Binding-site contacts:
Ligand atom O4 contacts residue PHE50 of chain 1.C at 4.0 Å.
Ligand atom C9 contacts residue GLN253 of chain 1.B at 3.7 Å.
Ligand atom C11 contacts residue LEU37 of chain 1.B at 3.8 Å (hydrophobic).
Ligand atom C6 contacts residue GLN253 of chain 1.B at 3.9 Å.
Ligand atom O4 contacts residue ASN247 of chain 1.B at 4.0 Å.
Ligand atom O10 contacts residue LEU37 of chain 1.B at 3.5 Å.
Ligand atom O9 contacts residue LYS42 of chain 1.B at 3.5 Å.
Ligand atom C6 contacts residue ASN247 of chain 1.B at 3.9 Å.
Ligand atom C11 contacts residue GLN253 of chain 1.B at 3.3 Å.
Ligand atom C10 contacts residue LEU37 of chain 1.B at 4.1 Å (hydrophobic).
Ligand atom C11 contacts residue ASN247 of chain 1.B at 3.7 Å.
Ligand atom O7 contacts residue LEU37 of chain 1.B at 3.6 Å.
Ligand atom O4 contacts residue ASN106 of chain 1.B at 3.3 Å (h-bond).
Ligand atom C4 contacts residue ASN247 of chain 1.B at 3.6 Å.
Ligand atom C8 contacts residue GLN253 of chain 1.B at 4.2 Å.
Ligand atom C9 contacts residue SER43 of chain 1.B at 3.7 Å.
Ligand atom C5 contacts residue GLN253 of chain 1.B at 4.2 Å.
Ligand atom O1B contacts residue SER249 of chain 1.B at 3.9 Å.
Ligand atom O1A contacts residue SER251 of chain 1.B at 3.5 Å (h-bond).
Ligand atom C7 contacts residue GLN253 of chain 1.B at 3.5 Å.
Ligand atom C8 contacts residue SER43 of chain 1.B at 4.1 Å.
Ligand atom O2 contacts residue GLU51 of chain 1.C at 3.8 Å.
Ligand atom O8 contacts residue SER43 of chain 1.B at 3.0 Å (h-bond).
Ligand atom O10 contacts residue GLN253 of chain 1.B at 4.2 Å.
Ligand atom N5 contacts residue ASN247 of chain 1.B at 2.9 Å (h-bond).
Ligand atom N5 contacts residue GLN253 of chain 1.B at 3.4 Å (h-bond).
Ligand atom O1B contacts residue SER251 of chain 1.B at 2.7 Å (h-bond).
Ligand atom O1B contacts residue ASN247 of chain 1.B at 4.0 Å.
Ligand atom C10 contacts residue ASN247 of chain 1.B at 3.8 Å.
Ligand atom O1A contacts residue ASN247 of chain 1.B at 4.0 Å.
Ligand atom O8 contacts residue SER251 of chain 1.B at 4.1 Å.
Ligand atom O9 contacts residue SER43 of chain 1.B at 2.9 Å (h-bond).
Ligand atom C10 contacts residue GLN253 of chain 1.B at 3.4 Å.
Ligand atom C1 contacts residue SER249 of chain 1.B at 3.7 Å.
Ligand atom O1A contacts residue SER249 of chain 1.B at 2.7 Å (h-bond).
Ligand atom C11 contacts residue PHE50 of chain 1.C at 3.6 Å (hydrophobic).
Ligand atom O8 contacts residue GLN253 of chain 1.B at 4.2 Å.
Ligand atom C1 contacts residue SER251 of chain 1.B at 3.4 Å.
Ligand atom C10 contacts residue PHE50 of chain 1.C at 4.1 Å (hydrophobic).
Ligand atom C5 contacts residue ASN247 of chain 1.B at 3.7 Å.

This small molecule binds to this protein.
Small molecule (SMILES): CC(=O)N[C@H]1[C@H]([C@H](O)[C@H](O)CO)O[C@@](OC[C@H]2O[C@@H](O[C@H]3[C@H](O)[C@@H](O)[C@H](O)O[C@@H]3CO)[C@H](O)[C@@H](O)[C@H]2O)(C(=O)O)C[C@@H]1O

Sequence of chain 1.B:
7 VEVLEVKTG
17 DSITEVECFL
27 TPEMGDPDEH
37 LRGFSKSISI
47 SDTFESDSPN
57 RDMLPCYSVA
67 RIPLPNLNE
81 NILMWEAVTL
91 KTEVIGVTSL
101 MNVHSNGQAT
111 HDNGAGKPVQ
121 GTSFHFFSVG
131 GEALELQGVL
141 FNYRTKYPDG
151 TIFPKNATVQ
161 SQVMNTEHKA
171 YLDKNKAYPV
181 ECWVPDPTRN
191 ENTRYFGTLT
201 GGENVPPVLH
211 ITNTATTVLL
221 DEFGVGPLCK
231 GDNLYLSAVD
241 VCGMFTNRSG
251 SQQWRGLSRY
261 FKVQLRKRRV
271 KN

Sequence of chain 1.C:
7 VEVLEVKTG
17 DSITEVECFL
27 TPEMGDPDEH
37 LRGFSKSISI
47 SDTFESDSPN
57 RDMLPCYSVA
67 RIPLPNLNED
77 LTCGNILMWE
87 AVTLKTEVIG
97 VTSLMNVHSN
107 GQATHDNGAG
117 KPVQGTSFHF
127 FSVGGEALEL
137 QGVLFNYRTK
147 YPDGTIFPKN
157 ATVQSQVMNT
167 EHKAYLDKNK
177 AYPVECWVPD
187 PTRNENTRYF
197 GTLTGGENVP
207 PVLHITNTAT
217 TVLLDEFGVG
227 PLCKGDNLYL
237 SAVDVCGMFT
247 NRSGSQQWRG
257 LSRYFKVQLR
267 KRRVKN